Binding-site contacts:
Ligand atom C2 contacts residue ASN175 of chain 1.A at 2.5 Å.
Ligand atom O6 contacts residue ILE156 of chain 1.A at 3.1 Å (h-bond).
Ligand atom C7 contacts residue ASN175 of chain 1.A at 3.5 Å.
Ligand atom O5 contacts residue ILE156 of chain 1.A at 3.4 Å (h-bond).
Ligand atom C4 contacts residue GLN214 of chain 1.A at 4.4 Å.
Ligand atom O5 contacts residue GLU155 of chain 1.A at 3.5 Å.
Ligand atom C1 contacts residue GLU154 of chain 1.A at 3.8 Å.
Ligand atom C5 contacts residue GLU155 of chain 1.A at 4.4 Å.
Ligand atom C5 contacts residue ILE156 of chain 1.A at 4.3 Å (hydrophobic).
Ligand atom O6 contacts residue GLU155 of chain 1.A at 3.7 Å.
Ligand atom O4 contacts residue GLN214 of chain 1.A at 4.2 Å.
Ligand atom C5 contacts residue GLN214 of chain 1.A at 4.4 Å.
Ligand atom C1 contacts residue GLU155 of chain 1.A at 4.3 Å.
Ligand atom N2 contacts residue ASN175 of chain 1.A at 3.0 Å (h-bond).
Ligand atom O6 contacts residue LYS218 of chain 1.A at 3.7 Å.
Ligand atom C1 contacts residue ASN175 of chain 1.A at 1.4 Å.
Ligand atom C7 contacts residue GLU154 of chain 1.A at 4.4 Å.
Ligand atom C3 contacts residue GLN214 of chain 1.A at 3.9 Å.
Ligand atom C4 contacts residue ASN175 of chain 1.A at 4.2 Å.
Ligand atom C5 contacts residue ASN175 of chain 1.A at 3.6 Å.
Ligand atom O6 contacts residue GLU217 of chain 1.A at 3.1 Å (salt-bridge).
Ligand atom C6 contacts residue GLU217 of chain 1.A at 3.6 Å.
Ligand atom C6 contacts residue ILE156 of chain 1.A at 4.0 Å (hydrophobic).
Ligand atom O5 contacts residue GLU154 of chain 1.A at 3.9 Å.
Ligand atom C5 contacts residue GLU217 of chain 1.A at 4.4 Å.
Ligand atom O5 contacts residue ASN175 of chain 1.A at 2.3 Å (h-bond).
Ligand atom C6 contacts residue GLU155 of chain 1.A at 3.8 Å.
Ligand atom C3 contacts residue ASN175 of chain 1.A at 3.8 Å.
Ligand atom C1 contacts residue GLN214 of chain 1.A at 4.3 Å.
Ligand atom C1 contacts residue ILE156 of chain 1.A at 4.3 Å (hydrophobic).
Ligand atom O7 contacts residue GLU154 of chain 1.A at 3.5 Å (salt-bridge).
Ligand atom O7 contacts residue ASN175 of chain 1.A at 3.5 Å (h-bond).
Ligand atom C2 contacts residue GLU154 of chain 1.A at 4.0 Å.

Sequence of chain 1.A:
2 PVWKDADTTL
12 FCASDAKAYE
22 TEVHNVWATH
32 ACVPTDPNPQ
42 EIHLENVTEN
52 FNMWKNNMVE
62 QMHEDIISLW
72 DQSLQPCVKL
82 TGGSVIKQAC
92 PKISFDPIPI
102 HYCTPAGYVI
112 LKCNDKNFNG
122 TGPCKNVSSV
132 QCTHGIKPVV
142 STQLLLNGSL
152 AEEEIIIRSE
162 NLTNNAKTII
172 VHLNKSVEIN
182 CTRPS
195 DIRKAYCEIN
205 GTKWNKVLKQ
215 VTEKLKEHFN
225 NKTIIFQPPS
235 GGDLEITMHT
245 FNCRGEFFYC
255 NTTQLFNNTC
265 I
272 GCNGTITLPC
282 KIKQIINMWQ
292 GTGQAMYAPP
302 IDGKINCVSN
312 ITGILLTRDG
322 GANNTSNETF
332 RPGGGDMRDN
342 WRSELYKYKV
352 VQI

A protein and the small-molecule ligand that binds it are described below.
Small molecule (SMILES): CC(=O)N[C@@H]1[C@@H](O)[C@H](O)[C@@H](CO)O[C@H]1O